Binding-site contacts:
Ligand atom C8 contacts residue ASN331 of chain 1.B at 4.0 Å.
Ligand atom O5 contacts residue GLN580 of chain 1.B at 4.2 Å.
Ligand atom C5 contacts residue ASN331 of chain 1.B at 3.7 Å.
Ligand atom C4 contacts residue ASN331 of chain 1.B at 4.2 Å.
Ligand atom C1 contacts residue ASN331 of chain 1.B at 1.4 Å.
Ligand atom O6 contacts residue THR581 of chain 1.B at 4.1 Å.
Ligand atom C5 contacts residue GLN580 of chain 1.B at 4.0 Å.
Ligand atom O5 contacts residue ASN331 of chain 1.B at 2.4 Å (h-bond).
Ligand atom N2 contacts residue ASN331 of chain 1.B at 2.9 Å (h-bond).
Ligand atom C3 contacts residue ASN331 of chain 1.B at 3.8 Å.
Ligand atom C2 contacts residue ASN331 of chain 1.B at 2.5 Å.
Ligand atom O7 contacts residue ASN331 of chain 1.B at 3.2 Å (h-bond).
Ligand atom O6 contacts residue GLN580 of chain 1.B at 2.3 Å (h-bond).
Ligand atom C6 contacts residue GLN580 of chain 1.B at 3.2 Å.
Ligand atom C7 contacts residue ASN331 of chain 1.B at 3.2 Å.

The protein below binds the small molecule below.
Small molecule (SMILES): CC(=O)N[C@@H]1[C@@H](O)[C@H](O)[C@@H](CO)O[C@H]1O

Sequence of chain 1.B:
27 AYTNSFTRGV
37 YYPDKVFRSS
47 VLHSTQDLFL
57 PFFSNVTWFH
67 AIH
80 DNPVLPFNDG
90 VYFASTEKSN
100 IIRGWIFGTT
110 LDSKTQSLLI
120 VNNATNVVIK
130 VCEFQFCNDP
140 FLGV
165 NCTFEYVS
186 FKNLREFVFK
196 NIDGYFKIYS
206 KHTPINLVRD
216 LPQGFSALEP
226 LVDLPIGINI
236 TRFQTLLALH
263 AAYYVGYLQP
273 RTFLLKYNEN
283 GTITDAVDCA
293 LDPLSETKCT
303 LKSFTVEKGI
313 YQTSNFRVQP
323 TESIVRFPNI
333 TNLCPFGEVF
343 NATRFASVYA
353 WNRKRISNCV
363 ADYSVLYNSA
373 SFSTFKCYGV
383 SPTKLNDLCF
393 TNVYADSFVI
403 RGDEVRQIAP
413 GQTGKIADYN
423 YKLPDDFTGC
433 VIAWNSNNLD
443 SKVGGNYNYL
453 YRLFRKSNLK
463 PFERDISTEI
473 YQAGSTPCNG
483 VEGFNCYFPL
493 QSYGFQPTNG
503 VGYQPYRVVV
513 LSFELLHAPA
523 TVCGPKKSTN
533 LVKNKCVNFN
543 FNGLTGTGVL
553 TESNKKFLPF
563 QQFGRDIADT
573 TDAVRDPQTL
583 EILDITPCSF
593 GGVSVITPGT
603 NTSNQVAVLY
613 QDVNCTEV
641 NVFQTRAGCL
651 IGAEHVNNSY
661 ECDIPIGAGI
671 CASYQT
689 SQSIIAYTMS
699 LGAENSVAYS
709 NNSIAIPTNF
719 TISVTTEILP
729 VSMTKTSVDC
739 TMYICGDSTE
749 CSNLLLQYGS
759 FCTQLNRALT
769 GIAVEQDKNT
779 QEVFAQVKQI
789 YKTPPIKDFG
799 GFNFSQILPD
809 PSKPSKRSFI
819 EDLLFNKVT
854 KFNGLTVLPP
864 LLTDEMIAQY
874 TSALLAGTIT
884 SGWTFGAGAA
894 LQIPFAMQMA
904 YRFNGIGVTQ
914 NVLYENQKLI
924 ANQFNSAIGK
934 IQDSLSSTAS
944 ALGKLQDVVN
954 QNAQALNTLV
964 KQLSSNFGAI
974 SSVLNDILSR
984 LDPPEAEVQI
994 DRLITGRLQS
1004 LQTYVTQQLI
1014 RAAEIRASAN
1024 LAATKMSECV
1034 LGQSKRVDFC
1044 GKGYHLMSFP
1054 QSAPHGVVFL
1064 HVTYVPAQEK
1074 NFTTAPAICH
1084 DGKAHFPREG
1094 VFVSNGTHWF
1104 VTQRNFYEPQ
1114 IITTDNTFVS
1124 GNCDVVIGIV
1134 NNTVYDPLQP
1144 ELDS